Sequence of chain 1.B:
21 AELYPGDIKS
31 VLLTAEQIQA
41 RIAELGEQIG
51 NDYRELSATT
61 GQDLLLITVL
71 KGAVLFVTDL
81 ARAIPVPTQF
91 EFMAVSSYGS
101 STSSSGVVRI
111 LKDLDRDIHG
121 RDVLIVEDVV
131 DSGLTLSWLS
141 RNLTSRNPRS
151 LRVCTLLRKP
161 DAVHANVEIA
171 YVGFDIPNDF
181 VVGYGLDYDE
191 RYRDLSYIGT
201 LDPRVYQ

Binding-site contacts:
Ligand atom CAZ contacts residue MG1 of chain 1.H at 3.4 Å.
Ligand atom N2 contacts residue PHE180 of chain 1.B at 3.5 Å.
Ligand atom OAG contacts residue GLY133 of chain 1.B at 2.6 Å (h-bond).
Ligand atom CAM contacts residue ASP131 of chain 1.B at 3.6 Å.
Ligand atom OAJ contacts residue LYS71 of chain 1.B at 3.7 Å.
Ligand atom OAI contacts residue ARG193 of chain 1.B at 2.8 Å (salt-bridge).
Ligand atom PBF contacts residue ARG193 of chain 1.B at 3.7 Å.
Ligand atom N1 contacts residue PHE180 of chain 1.B at 3.5 Å.
Ligand atom PBE contacts residue GLY133 of chain 1.B at 3.6 Å.
Ligand atom O6 contacts residue LYS159 of chain 1.B at 3.2 Å (salt-bridge).
Ligand atom OAJ contacts residue GLY72 of chain 1.B at 3.2 Å (h-bond).
Ligand atom OAG contacts residue SER132 of chain 1.B at 3.3 Å (h-bond).
Ligand atom N1 contacts residue VAL181 of chain 1.B at 2.5 Å (h-bond).
Ligand atom OAG contacts residue VAL130 of chain 1.B at 3.6 Å.
Ligand atom C2 contacts residue VAL181 of chain 1.B at 3.3 Å (hydrophobic).
Ligand atom CAL contacts residue SER132 of chain 1.B at 3.6 Å.
Ligand atom OAE contacts residue ARG193 of chain 1.B at 3.6 Å.
Ligand atom CAN contacts residue MG1 of chain 1.H at 2.7 Å.
Ligand atom O6 contacts residue VAL181 of chain 1.B at 3.2 Å (h-bond).
Ligand atom N2 contacts residue ASP187 of chain 1.B at 2.5 Å (salt-bridge).
Ligand atom PBE contacts residue SER132 of chain 1.B at 3.7 Å.
Ligand atom OAI contacts residue MG1 of chain 1.H at 2.1 Å.
Ligand atom N7 contacts residue LYS159 of chain 1.B at 3.3 Å (salt-bridge).
Ligand atom OAD contacts residue THR135 of chain 1.B at 2.9 Å (h-bond).
Ligand atom OAH contacts residue GLY133 of chain 1.B at 3.5 Å (h-bond).
Ligand atom PBE contacts residue THR135 of chain 1.B at 3.3 Å.
Ligand atom C2 contacts residue PHE180 of chain 1.B at 3.5 Å (hydrophobic).
Ligand atom N2 contacts residue VAL181 of chain 1.B at 3.3 Å (h-bond).
Ligand atom OAH contacts residue SER132 of chain 1.B at 3.2 Å (h-bond).
Ligand atom N2 contacts residue LEU186 of chain 1.B at 3.4 Å.
Ligand atom OAH contacts residue THR135 of chain 1.B at 2.6 Å (h-bond).
Ligand atom OAH contacts residue LEU134 of chain 1.B at 3.3 Å (h-bond).
Ligand atom OAE contacts residue LYS71 of chain 1.B at 3.7 Å.
Ligand atom CAM contacts residue SER132 of chain 1.B at 3.4 Å.
Ligand atom C2 contacts residue LEU186 of chain 1.B at 3.7 Å (hydrophobic).
Ligand atom PBF contacts residue MG1 of chain 1.H at 3.2 Å.
Ligand atom OAI contacts residue ASP187 of chain 1.B at 2.8 Å (salt-bridge).
Ligand atom N3 contacts residue MG1 of chain 1.H at 3.7 Å.
Ligand atom C6 contacts residue VAL181 of chain 1.B at 3.5 Å (hydrophobic).
Ligand atom OAG contacts residue ASP131 of chain 1.B at 3.1 Å (salt-bridge).

A protein and the small-molecule ligand that binds it are described below.
Small molecule (SMILES): Nc1nc2c(ncn2[C@@H]2CN(C(=O)CCP(=O)(O)O)C[C@H]2OC[C@@H](O)P(=O)(O)O)c(=O)[nH]1